This protein binds this small molecule.
Small molecule (SMILES): CC(=O)N[C@@H]1[C@@H](O)[C@@H](F)C(C(=O)[O-])=[O+][C@H]1[C@H](O)[C@H](O)CO

Binding-site contacts:
Ligand atom C2 contacts residue TYR324 of chain 2.A at 2.5 Å (hydrophobic).
Ligand atom C10 contacts residue FSI1 of chain 2.H at 0.4 Å.
Ligand atom O1A contacts residue ARG290 of chain 2.A at 2.9 Å (salt-bridge).
Ligand atom O10 contacts residue ARG71 of chain 2.A at 2.8 Å (salt-bridge).
Ligand atom C3 contacts residue TYR324 of chain 2.A at 2.7 Å (hydrophobic).
Ligand atom O9 contacts residue GLU196 of chain 2.A at 2.5 Å (salt-bridge).
Ligand atom F1 contacts residue ASP70 of chain 2.A at 3.2 Å.
Ligand atom C3 contacts residue GLU38 of chain 2.A at 3.4 Å.
Ligand atom C3 contacts residue FSI1 of chain 2.H at 0.3 Å.
Ligand atom C1 contacts residue FSI1 of chain 2.H at 0.7 Å.
Ligand atom C9 contacts residue GLU196 of chain 2.A at 3.2 Å.
Ligand atom O1A contacts residue ARG37 of chain 2.A at 2.8 Å (salt-bridge).
Ligand atom N5 contacts residue FSI1 of chain 2.H at 0.4 Å (h-bond).
Ligand atom O1B contacts residue FSI1 of chain 2.H at 0.8 Å (h-bond).
Ligand atom F1 contacts residue GLU38 of chain 2.A at 2.5 Å.
Ligand atom F1 contacts residue FSI1 of chain 2.H at 1.4 Å.
Ligand atom C9 contacts residue FSI1 of chain 2.H at 0.5 Å.
Ligand atom C1 contacts residue TYR324 of chain 2.A at 2.9 Å (hydrophobic).
Ligand atom O8 contacts residue FSI1 of chain 2.H at 0.4 Å (h-bond).
Ligand atom F1 contacts residue ARG37 of chain 2.A at 3.1 Å.
Ligand atom C11 contacts residue FSI1 of chain 2.H at 0.5 Å.
Ligand atom C4 contacts residue FSI1 of chain 2.H at 0.3 Å.
Ligand atom O4 contacts residue GLU38 of chain 2.A at 3.2 Å (salt-bridge).
Ligand atom C8 contacts residue FSI1 of chain 2.H at 0.3 Å.
Ligand atom O10 contacts residue FSI1 of chain 2.H at 0.4 Å (h-bond).
Ligand atom O7 contacts residue FSI1 of chain 2.H at 0.4 Å (h-bond).
Ligand atom O9 contacts residue ARG144 of chain 2.A at 3.3 Å (salt-bridge).
Ligand atom C2 contacts residue FSI1 of chain 2.H at 1.1 Å.
Ligand atom O9 contacts residue FSI1 of chain 2.H at 0.5 Å (h-bond).
Ligand atom C7 contacts residue FSI1 of chain 2.H at 0.2 Å.
Ligand atom O1A contacts residue TYR324 of chain 2.A at 3.4 Å (h-bond).
Ligand atom O6 contacts residue FSI1 of chain 2.H at 0.7 Å (h-bond).
Ligand atom O6 contacts residue TYR324 of chain 2.A at 2.9 Å (h-bond).
Ligand atom O1A contacts residue FSI1 of chain 2.H at 0.4 Å (h-bond).
Ligand atom C6 contacts residue FSI1 of chain 2.H at 0.4 Å.
Ligand atom C8 contacts residue GLU196 of chain 2.A at 3.4 Å.
Ligand atom O8 contacts residue GLU196 of chain 2.A at 2.6 Å (salt-bridge).
Ligand atom O4 contacts residue FSI1 of chain 2.H at 0.6 Å (h-bond).
Ligand atom O1B contacts residue ARG290 of chain 2.A at 2.9 Å (salt-bridge).
Ligand atom C5 contacts residue FSI1 of chain 2.H at 0.3 Å.

Sequence of chain 2.A:
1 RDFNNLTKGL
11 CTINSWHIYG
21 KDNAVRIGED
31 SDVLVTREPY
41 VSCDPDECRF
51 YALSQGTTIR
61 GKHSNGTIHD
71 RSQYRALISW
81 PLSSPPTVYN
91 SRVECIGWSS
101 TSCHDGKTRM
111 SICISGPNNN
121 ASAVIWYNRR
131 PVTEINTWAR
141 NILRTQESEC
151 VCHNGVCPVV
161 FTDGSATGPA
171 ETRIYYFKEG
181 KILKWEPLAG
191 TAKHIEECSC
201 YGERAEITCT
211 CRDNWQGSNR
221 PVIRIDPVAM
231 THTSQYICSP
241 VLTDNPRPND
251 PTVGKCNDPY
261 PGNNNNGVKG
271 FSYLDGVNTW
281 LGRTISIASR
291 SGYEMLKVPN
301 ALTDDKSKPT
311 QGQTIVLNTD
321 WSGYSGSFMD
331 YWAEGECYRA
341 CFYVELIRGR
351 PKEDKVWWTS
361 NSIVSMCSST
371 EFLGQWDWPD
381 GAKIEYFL